Sequence of chain 1.A:
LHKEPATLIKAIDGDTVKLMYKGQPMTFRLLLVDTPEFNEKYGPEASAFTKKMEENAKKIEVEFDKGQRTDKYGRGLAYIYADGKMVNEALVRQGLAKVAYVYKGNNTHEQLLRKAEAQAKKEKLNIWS

The small molecule below binds the protein below.
Small molecule (SMILES): Cc1cn([C@H]2C[C@H](OP(=O)(O)O)[C@@H](COP(=O)(O)O)O2)c(=O)[nH]c1=O

Binding-site contacts:
Ligand atom O2P contacts residue TYR79 of chain 1.A at 2.5 Å (h-bond).
Ligand atom O4P contacts residue CA1 of chain 1.B at 4.1 Å.
Ligand atom C5M contacts residue ARG35 of chain 1.A at 3.6 Å.
Ligand atom O4P contacts residue ARG81 of chain 1.A at 2.8 Å (salt-bridge).
Ligand atom C3' contacts residue TYR107 of chain 1.A at 3.9 Å (hydrophobic).
Ligand atom C5' contacts residue TYR107 of chain 1.A at 3.5 Å (hydrophobic).
Ligand atom O4 contacts residue TYR109 of chain 1.A at 3.8 Å.
Ligand atom N3 contacts residue LEU83 of chain 1.A at 3.8 Å.
Ligand atom P2 contacts residue CA1 of chain 1.B at 4.0 Å.
Ligand atom C4 contacts residue LEU83 of chain 1.A at 3.7 Å (hydrophobic).
Ligand atom O4' contacts residue ARG81 of chain 1.A at 3.1 Å (salt-bridge).
Ligand atom C4' contacts residue ARG81 of chain 1.A at 3.9 Å.
Ligand atom N3 contacts residue TYR109 of chain 1.A at 3.4 Å.
Ligand atom O6P contacts residue CA1 of chain 1.B at 3.1 Å.
Ligand atom O5' contacts residue ARG81 of chain 1.A at 3.1 Å (salt-bridge).
Ligand atom C2' contacts residue TYR109 of chain 1.A at 3.5 Å (hydrophobic).
Ligand atom C4 contacts residue TYR109 of chain 1.A at 3.6 Å (hydrophobic).
Ligand atom O1P contacts residue LYS78 of chain 1.A at 2.7 Å (salt-bridge).
Ligand atom C5M contacts residue TYR107 of chain 1.A at 3.7 Å (hydrophobic).
Ligand atom C5' contacts residue ARG81 of chain 1.A at 4.1 Å.
Ligand atom O4 contacts residue LEU83 of chain 1.A at 3.7 Å.
Ligand atom C2 contacts residue ASP77 of chain 1.A at 4.0 Å.
Ligand atom O2 contacts residue TYR109 of chain 1.A at 4.0 Å.
Ligand atom P2 contacts residue ARG81 of chain 1.A at 4.0 Å.
Ligand atom O6P contacts residue ARG35 of chain 1.A at 2.8 Å (salt-bridge).
Ligand atom C2 contacts residue TYR109 of chain 1.A at 3.9 Å (hydrophobic).
Ligand atom P1 contacts residue TYR79 of chain 1.A at 3.6 Å.
Ligand atom O3' contacts residue LYS78 of chain 1.A at 3.4 Å (salt-bridge).
Ligand atom O6P contacts residue TYR107 of chain 1.A at 4.0 Å.
Ligand atom O4P contacts residue ARG35 of chain 1.A at 2.8 Å (salt-bridge).
Ligand atom O6P contacts residue ASP40 of chain 1.A at 3.3 Å (salt-bridge).
Ligand atom P2 contacts residue ARG35 of chain 1.A at 3.5 Å.
Ligand atom O1P contacts residue TYR79 of chain 1.A at 3.5 Å (h-bond).
Ligand atom P1 contacts residue LYS78 of chain 1.A at 3.7 Å.
Ligand atom C5 contacts residue TYR107 of chain 1.A at 4.0 Å (hydrophobic).
Ligand atom O4 contacts residue LEU37 of chain 1.A at 3.8 Å.
Ligand atom O5' contacts residue ARG35 of chain 1.A at 3.6 Å (salt-bridge).
Ligand atom O2 contacts residue ASP77 of chain 1.A at 3.9 Å.
Ligand atom C5M contacts residue LEU36 of chain 1.A at 4.0 Å (hydrophobic).
Ligand atom C2' contacts residue TYR107 of chain 1.A at 3.8 Å (hydrophobic).